Sequence of chain 1.D:
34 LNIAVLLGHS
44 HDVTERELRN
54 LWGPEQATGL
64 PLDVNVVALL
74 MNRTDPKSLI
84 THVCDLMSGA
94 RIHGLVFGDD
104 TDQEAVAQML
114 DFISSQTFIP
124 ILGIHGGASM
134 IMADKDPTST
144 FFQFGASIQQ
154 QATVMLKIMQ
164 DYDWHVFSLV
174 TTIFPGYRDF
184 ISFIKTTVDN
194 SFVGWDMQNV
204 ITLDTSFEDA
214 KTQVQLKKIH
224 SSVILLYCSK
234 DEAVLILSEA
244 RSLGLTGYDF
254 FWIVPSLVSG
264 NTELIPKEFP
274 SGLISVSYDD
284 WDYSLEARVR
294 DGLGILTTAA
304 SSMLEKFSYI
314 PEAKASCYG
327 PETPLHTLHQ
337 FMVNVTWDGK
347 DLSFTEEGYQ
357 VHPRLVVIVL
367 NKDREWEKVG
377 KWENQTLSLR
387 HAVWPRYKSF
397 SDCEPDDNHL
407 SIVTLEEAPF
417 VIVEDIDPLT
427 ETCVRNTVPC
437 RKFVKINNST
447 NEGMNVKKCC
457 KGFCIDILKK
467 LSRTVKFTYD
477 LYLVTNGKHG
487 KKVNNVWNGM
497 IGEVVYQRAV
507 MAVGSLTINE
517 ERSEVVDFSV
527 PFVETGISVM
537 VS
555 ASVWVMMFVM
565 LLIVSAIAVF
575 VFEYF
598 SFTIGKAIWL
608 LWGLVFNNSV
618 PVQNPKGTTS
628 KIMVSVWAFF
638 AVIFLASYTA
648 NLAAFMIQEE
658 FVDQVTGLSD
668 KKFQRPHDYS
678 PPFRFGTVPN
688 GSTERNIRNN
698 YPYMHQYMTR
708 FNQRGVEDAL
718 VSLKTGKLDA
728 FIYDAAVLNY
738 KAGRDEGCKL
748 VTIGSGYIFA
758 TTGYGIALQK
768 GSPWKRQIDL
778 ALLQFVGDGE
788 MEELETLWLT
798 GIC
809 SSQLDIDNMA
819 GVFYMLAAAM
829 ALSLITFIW

Binding-site contacts:
Ligand atom C8 contacts residue ASN340 of chain 1.D at 4.4 Å.
Ligand atom C7 contacts residue ASN340 of chain 1.D at 3.2 Å.
Ligand atom O7 contacts residue ASN340 of chain 1.D at 3.0 Å (h-bond).
Ligand atom O5 contacts residue ASN340 of chain 1.D at 2.4 Å (h-bond).
Ligand atom N2 contacts residue ASN340 of chain 1.D at 3.1 Å (h-bond).
Ligand atom C2 contacts residue ASN340 of chain 1.D at 2.6 Å.
Ligand atom C3 contacts residue ASN340 of chain 1.D at 3.9 Å.
Ligand atom C4 contacts residue ASN340 of chain 1.D at 4.3 Å.
Ligand atom C5 contacts residue ASN340 of chain 1.D at 3.6 Å.
Ligand atom C1 contacts residue ASN340 of chain 1.D at 1.4 Å.

A small-molecule ligand and the protein it binds are described below.
Small molecule (SMILES): CC(=O)N[C@@H]1[C@@H](O)[C@H](O)[C@@H](CO)O[C@H]1O